Sequence of chain 1.D:
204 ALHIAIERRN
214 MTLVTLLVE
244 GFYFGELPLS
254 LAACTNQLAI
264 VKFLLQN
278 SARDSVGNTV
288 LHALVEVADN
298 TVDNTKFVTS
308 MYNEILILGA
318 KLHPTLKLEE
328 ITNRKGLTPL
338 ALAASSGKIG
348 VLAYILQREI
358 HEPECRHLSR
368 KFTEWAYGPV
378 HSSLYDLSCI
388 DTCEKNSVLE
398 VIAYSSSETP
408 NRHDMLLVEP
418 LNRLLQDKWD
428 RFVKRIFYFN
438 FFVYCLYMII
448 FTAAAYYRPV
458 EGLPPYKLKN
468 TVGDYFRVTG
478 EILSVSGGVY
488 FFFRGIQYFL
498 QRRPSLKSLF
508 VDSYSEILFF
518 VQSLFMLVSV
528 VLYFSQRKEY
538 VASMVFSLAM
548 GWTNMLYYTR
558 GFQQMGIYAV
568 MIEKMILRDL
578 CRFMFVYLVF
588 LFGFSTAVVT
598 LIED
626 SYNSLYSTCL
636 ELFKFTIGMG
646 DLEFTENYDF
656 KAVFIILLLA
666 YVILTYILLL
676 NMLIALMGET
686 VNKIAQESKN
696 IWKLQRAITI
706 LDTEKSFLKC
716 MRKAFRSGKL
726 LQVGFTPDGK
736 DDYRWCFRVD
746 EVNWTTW

Sequence of chain 1.C:
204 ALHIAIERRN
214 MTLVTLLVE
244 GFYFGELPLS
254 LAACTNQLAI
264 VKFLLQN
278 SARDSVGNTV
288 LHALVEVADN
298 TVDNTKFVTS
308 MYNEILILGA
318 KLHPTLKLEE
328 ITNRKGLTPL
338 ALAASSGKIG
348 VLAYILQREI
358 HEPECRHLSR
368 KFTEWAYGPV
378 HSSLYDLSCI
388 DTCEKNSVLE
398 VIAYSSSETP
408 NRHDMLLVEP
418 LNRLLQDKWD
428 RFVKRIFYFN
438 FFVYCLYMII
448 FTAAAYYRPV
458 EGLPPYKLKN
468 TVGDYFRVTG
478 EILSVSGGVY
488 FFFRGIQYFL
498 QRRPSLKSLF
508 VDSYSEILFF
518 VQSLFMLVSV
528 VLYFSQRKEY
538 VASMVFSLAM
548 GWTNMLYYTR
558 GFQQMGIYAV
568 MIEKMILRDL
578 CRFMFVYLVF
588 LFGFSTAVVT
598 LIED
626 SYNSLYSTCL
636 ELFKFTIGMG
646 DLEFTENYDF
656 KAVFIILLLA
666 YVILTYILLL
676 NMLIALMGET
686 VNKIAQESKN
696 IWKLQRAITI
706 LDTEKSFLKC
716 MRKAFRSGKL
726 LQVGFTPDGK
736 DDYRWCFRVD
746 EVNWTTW

This small molecule binds to this protein.
Small molecule (SMILES): COc1cc(CNC(=O)CCCC/C=C/C(C)C)ccc1O

Binding-site contacts:
Ligand atom C33 contacts residue THR550 of chain 1.D at 4.0 Å.
Ligand atom C5 contacts residue ALA566 of chain 1.D at 4.0 Å (hydrophobic).
Ligand atom C40 contacts residue PHE543 of chain 1.D at 3.6 Å (hydrophobic).
Ligand atom C24 contacts residue LEU515 of chain 1.D at 3.6 Å (hydrophobic).
Ligand atom O23 contacts residue TYR511 of chain 1.D at 2.5 Å (h-bond).
Ligand atom O12 contacts residue SER512 of chain 1.D at 3.2 Å.
Ligand atom C44 contacts residue PHE591 of chain 1.C at 3.4 Å (hydrophobic).
Ligand atom O12 contacts residue TYR554 of chain 1.D at 3.6 Å.
Ligand atom N21 contacts residue THR550 of chain 1.D at 2.9 Å (h-bond).
Ligand atom C44 contacts residue LEU662 of chain 1.C at 3.5 Å (hydrophobic).
Ligand atom C4 contacts residue ARG557 of chain 1.D at 3.8 Å.
Ligand atom C2 contacts residue THR550 of chain 1.D at 4.0 Å.
Ligand atom C1 contacts residue LEU553 of chain 1.D at 3.9 Å (hydrophobic).
Ligand atom C24 contacts residue THR550 of chain 1.D at 4.0 Å.
Ligand atom O23 contacts residue ILE573 of chain 1.D at 3.4 Å.
Ligand atom C22 contacts residue THR550 of chain 1.D at 4.1 Å.
Ligand atom C44 contacts residue ALA546 of chain 1.D at 3.8 Å (hydrophobic).
Ligand atom C13 contacts residue SER512 of chain 1.D at 3.9 Å.
Ligand atom N21 contacts residue LEU515 of chain 1.D at 4.1 Å.
Ligand atom C22 contacts residue TYR511 of chain 1.D at 3.2 Å (hydrophobic).
Ligand atom C13 contacts residue ASN551 of chain 1.D at 3.1 Å.
Ligand atom C17 contacts residue THR550 of chain 1.D at 3.4 Å.
Ligand atom C27 contacts residue TYR511 of chain 1.D at 3.5 Å (hydrophobic).
Ligand atom C13 contacts residue TYR554 of chain 1.D at 4.0 Å (hydrophobic).
Ligand atom C38 contacts residue PHE543 of chain 1.D at 4.1 Å (hydrophobic).
Ligand atom C1 contacts residue THR550 of chain 1.D at 4.1 Å.
Ligand atom C37 contacts residue PHE591 of chain 1.C at 3.9 Å (hydrophobic).
Ligand atom C17 contacts residue LEU553 of chain 1.D at 4.1 Å (hydrophobic).
Ligand atom O10 contacts residue GLU570 of chain 1.D at 4.1 Å.
Ligand atom O10 contacts residue SER512 of chain 1.D at 3.4 Å.
Ligand atom C44 contacts residue PHE543 of chain 1.D at 3.8 Å (hydrophobic).
Ligand atom C6 contacts residue TYR511 of chain 1.D at 4.0 Å (hydrophobic).
Ligand atom O10 contacts residue ARG557 of chain 1.D at 2.7 Å (salt-bridge).
Ligand atom C2 contacts residue ASN551 of chain 1.D at 4.0 Å.
Ligand atom C24 contacts residue TYR511 of chain 1.D at 3.7 Å (hydrophobic).
Ligand atom C33 contacts residue LEU669 of chain 1.C at 3.6 Å (hydrophobic).
Ligand atom C6 contacts residue ALA566 of chain 1.D at 4.0 Å (hydrophobic).
Ligand atom C2 contacts residue LEU515 of chain 1.D at 3.8 Å (hydrophobic).
Ligand atom C22 contacts residue LEU515 of chain 1.D at 3.7 Å (hydrophobic).
Ligand atom C13 contacts residue LEU515 of chain 1.D at 3.9 Å (hydrophobic).